Sequence of chain 1.A:
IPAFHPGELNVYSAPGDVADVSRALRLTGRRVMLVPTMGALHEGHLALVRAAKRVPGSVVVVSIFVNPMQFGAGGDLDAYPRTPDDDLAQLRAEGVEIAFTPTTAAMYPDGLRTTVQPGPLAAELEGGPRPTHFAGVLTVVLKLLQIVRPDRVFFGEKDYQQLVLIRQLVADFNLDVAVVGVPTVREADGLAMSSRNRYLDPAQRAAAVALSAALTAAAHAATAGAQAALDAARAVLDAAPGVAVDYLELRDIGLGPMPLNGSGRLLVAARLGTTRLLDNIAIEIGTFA

Binding-site contacts:
Ligand atom CAM contacts residue PRO38 of chain 1.A at 2.9 Å (hydrophobic).
Ligand atom CAH contacts residue GLN164 of chain 1.A at 3.2 Å.
Ligand atom CAP contacts residue MET40 of chain 1.A at 3.5 Å (hydrophobic).
Ligand atom OXT contacts residue SER196 of chain 1.A at 3.5 Å.
Ligand atom CAA contacts residue GLY46 of chain 1.A at 3.4 Å.
Ligand atom CAV contacts residue HIS47 of chain 1.A at 3.5 Å.
Ligand atom CAW contacts residue GLY46 of chain 1.A at 3.4 Å.
Ligand atom SBE contacts residue HIS47 of chain 1.A at 3.4 Å (h-bond).
Ligand atom SBE contacts residue MET40 of chain 1.A at 3.7 Å.
Ligand atom O contacts residue LYS160 of chain 1.A at 2.8 Å (salt-bridge).
Ligand atom CAN contacts residue MET195 of chain 1.A at 3.3 Å (hydrophobic).
Ligand atom CAH contacts residue GLN72 of chain 1.A at 3.4 Å.
Ligand atom OAD contacts residue HIS47 of chain 1.A at 3.0 Å (h-bond).
Ligand atom CBC contacts residue HIS44 of chain 1.A at 3.5 Å.
Ligand atom CAK contacts residue GLN164 of chain 1.A at 3.6 Å.
Ligand atom CAQ contacts residue HIS47 of chain 1.A at 3.6 Å.
Ligand atom OXT contacts residue HIS44 of chain 1.A at 2.9 Å.
Ligand atom OAT contacts residue GLY46 of chain 1.A at 3.4 Å.
Ligand atom CA contacts residue MET195 of chain 1.A at 3.6 Å (hydrophobic).
Ligand atom CAL contacts residue GLN164 of chain 1.A at 3.5 Å.
Ligand atom OAC contacts residue ASP161 of chain 1.A at 3.7 Å.
Ligand atom CAY contacts residue HIS47 of chain 1.A at 3.6 Å.
Ligand atom CAA contacts residue PRO185 of chain 1.A at 3.3 Å (hydrophobic).
Ligand atom C contacts residue SER196 of chain 1.A at 3.4 Å.
Ligand atom CAG contacts residue VAL139 of chain 1.A at 3.4 Å (hydrophobic).
Ligand atom CAJ contacts residue PRO38 of chain 1.A at 3.0 Å (hydrophobic).
Ligand atom CAH contacts residue VAL139 of chain 1.A at 3.6 Å (hydrophobic).
Ligand atom CAL contacts residue GLN72 of chain 1.A at 3.3 Å.
Ligand atom OAT contacts residue VAL187 of chain 1.A at 3.1 Å (h-bond).
Ligand atom OAD contacts residue THR39 of chain 1.A at 3.1 Å.
Ligand atom CAN contacts residue HIS44 of chain 1.A at 3.7 Å.
Ligand atom C contacts residue SER197 of chain 1.A at 3.7 Å.
Ligand atom CAO contacts residue GLY46 of chain 1.A at 3.5 Å.
Ligand atom OXT contacts residue SER197 of chain 1.A at 3.1 Å (h-bond).
Ligand atom CAG contacts residue VAL143 of chain 1.A at 3.7 Å (hydrophobic).
Ligand atom OAD contacts residue MET40 of chain 1.A at 2.6 Å (h-bond).
Ligand atom O contacts residue SER196 of chain 1.A at 2.8 Å (h-bond).
Ligand atom CAJ contacts residue THR39 of chain 1.A at 3.5 Å.
Ligand atom NAS contacts residue HIS47 of chain 1.A at 2.7 Å (h-bond).
Ligand atom OAE contacts residue TYR82 of chain 1.A at 3.2 Å (h-bond).

A protein and the small-molecule ligand that binds it are described below.
Small molecule (SMILES): COc1ccc2c(c1)cc(C(=O)NS(=O)(=O)c1ccc3ccccc3c1)n2CC(=O)O